Sequence of chain 1.A:
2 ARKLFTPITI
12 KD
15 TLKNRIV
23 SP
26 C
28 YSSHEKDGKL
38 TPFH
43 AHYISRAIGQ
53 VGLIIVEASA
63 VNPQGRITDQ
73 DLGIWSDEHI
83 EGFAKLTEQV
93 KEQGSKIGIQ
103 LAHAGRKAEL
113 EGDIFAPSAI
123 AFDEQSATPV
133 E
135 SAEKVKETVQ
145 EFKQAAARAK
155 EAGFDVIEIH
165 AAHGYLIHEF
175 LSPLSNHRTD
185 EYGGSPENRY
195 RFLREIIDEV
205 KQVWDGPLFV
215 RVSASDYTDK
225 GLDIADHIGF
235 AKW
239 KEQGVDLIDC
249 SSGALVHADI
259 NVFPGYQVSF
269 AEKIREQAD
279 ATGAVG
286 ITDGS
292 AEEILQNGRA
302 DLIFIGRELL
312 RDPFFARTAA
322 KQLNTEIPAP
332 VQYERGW

Sequence of chain 1.B:
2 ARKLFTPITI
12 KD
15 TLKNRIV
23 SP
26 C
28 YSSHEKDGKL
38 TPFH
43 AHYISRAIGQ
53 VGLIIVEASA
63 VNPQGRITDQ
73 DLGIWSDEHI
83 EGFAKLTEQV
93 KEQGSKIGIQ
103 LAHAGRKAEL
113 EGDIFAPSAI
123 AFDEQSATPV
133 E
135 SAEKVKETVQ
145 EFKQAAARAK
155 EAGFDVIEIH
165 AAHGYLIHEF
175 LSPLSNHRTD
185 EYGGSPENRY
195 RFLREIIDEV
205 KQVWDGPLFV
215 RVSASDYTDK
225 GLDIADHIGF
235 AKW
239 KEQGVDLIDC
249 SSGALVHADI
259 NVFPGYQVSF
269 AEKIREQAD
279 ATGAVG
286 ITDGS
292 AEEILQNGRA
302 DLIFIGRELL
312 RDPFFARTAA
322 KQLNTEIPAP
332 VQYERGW

Binding-site contacts:
Ligand atom O2 contacts residue ALA43 of chain 1.B at 3.2 Å.
Ligand atom N1 contacts residue MSE42 of chain 1.A at 3.5 Å.
Ligand atom O3 contacts residue MSE42 of chain 1.B at 3.5 Å.
Ligand atom C5 contacts residue MSE42 of chain 1.B at 4.2 Å.
Ligand atom C3 contacts residue MSE42 of chain 1.A at 4.2 Å.
Ligand atom O3 contacts residue ILE46 of chain 1.B at 3.5 Å.
Ligand atom C6 contacts residue ILE46 of chain 1.B at 4.3 Å (hydrophobic).
Ligand atom N1 contacts residue PRO39 of chain 1.A at 4.3 Å.
Ligand atom N1 contacts residue PRO39 of chain 1.B at 4.3 Å.
Ligand atom C6 contacts residue MSE42 of chain 1.A at 4.1 Å.
Ligand atom O2 contacts residue ALA43 of chain 1.A at 3.6 Å.
Ligand atom C5 contacts residue PRO39 of chain 1.A at 4.3 Å (hydrophobic).
Ligand atom C6 contacts residue PRO39 of chain 1.A at 4.2 Å (hydrophobic).
Ligand atom O3 contacts residue MSE42 of chain 1.A at 4.0 Å.
Ligand atom O2 contacts residue PRO39 of chain 1.B at 3.8 Å.
Ligand atom O2 contacts residue MSE42 of chain 1.B at 4.0 Å.
Ligand atom O2 contacts residue MSE42 of chain 1.A at 3.6 Å.
Ligand atom C2 contacts residue PRO39 of chain 1.B at 4.3 Å (hydrophobic).
Ligand atom C1 contacts residue MSE42 of chain 1.B at 3.5 Å.
Ligand atom O3 contacts residue ALA43 of chain 1.B at 3.5 Å (h-bond).
Ligand atom O3 contacts residue PRO39 of chain 1.A at 3.8 Å.
Ligand atom C2 contacts residue ILE46 of chain 1.A at 4.5 Å (hydrophobic).
Ligand atom C1 contacts residue MSE42 of chain 1.A at 3.5 Å.
Ligand atom N1 contacts residue ALA43 of chain 1.A at 3.7 Å.
Ligand atom C6 contacts residue MSE42 of chain 1.B at 3.6 Å.
Ligand atom C2 contacts residue MSE42 of chain 1.A at 3.8 Å.
Ligand atom N1 contacts residue MSE42 of chain 1.B at 3.5 Å.
Ligand atom N1 contacts residue ALA43 of chain 1.B at 3.5 Å (h-bond).
Ligand atom C2 contacts residue MSE42 of chain 1.B at 4.1 Å.
Ligand atom O3 contacts residue ALA43 of chain 1.A at 3.3 Å (h-bond).
Ligand atom N1 contacts residue ILE46 of chain 1.A at 4.5 Å.
Ligand atom O2 contacts residue ILE46 of chain 1.A at 3.5 Å.

A protein and the small-molecule ligand that binds it are described below.
Small molecule (SMILES): O=[N+]([O-])c1ccc(O)cc1